This protein binds this small molecule.
Small molecule (SMILES): CC(=O)N[C@@H]1[C@@H](O)[C@H](O)[C@@H](CO)O[C@H]1O

Sequence of chain 1.F:
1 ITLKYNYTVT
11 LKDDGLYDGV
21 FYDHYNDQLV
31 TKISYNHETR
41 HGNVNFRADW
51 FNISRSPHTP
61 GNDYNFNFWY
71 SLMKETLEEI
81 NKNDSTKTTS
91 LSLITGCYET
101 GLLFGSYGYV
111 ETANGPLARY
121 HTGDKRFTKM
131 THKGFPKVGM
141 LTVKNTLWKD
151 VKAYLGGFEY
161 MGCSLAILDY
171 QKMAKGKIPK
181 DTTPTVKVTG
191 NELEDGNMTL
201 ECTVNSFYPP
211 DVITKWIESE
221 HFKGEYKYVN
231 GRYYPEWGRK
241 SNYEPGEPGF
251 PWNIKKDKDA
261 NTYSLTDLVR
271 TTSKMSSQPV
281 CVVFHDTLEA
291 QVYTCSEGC

Binding-site contacts:
Ligand atom N2 contacts residue ASN52 of chain 1.F at 3.0 Å (h-bond).
Ligand atom O7 contacts residue SER54 of chain 1.F at 4.5 Å.
Ligand atom C2 contacts residue SER54 of chain 1.F at 4.4 Å.
Ligand atom C2 contacts residue ASN52 of chain 1.F at 2.5 Å.
Ligand atom C3 contacts residue ASN52 of chain 1.F at 3.8 Å.
Ligand atom C7 contacts residue ARG55 of chain 1.F at 3.7 Å.
Ligand atom C1 contacts residue ASN52 of chain 1.F at 1.5 Å.
Ligand atom C8 contacts residue ARG55 of chain 1.F at 3.3 Å.
Ligand atom C7 contacts residue SER54 of chain 1.F at 4.4 Å.
Ligand atom N2 contacts residue SER54 of chain 1.F at 3.6 Å.
Ligand atom O5 contacts residue ASN52 of chain 1.F at 2.4 Å (h-bond).
Ligand atom C7 contacts residue ASN52 of chain 1.F at 4.1 Å.
Ligand atom C5 contacts residue ASN52 of chain 1.F at 3.7 Å.
Ligand atom N2 contacts residue ARG55 of chain 1.F at 3.8 Å.
Ligand atom C4 contacts residue ASN52 of chain 1.F at 4.2 Å.